A protein and the small-molecule ligand that binds it are described below.
Small molecule (SMILES): C[C@@H](O)[C@H](NC(=O)CN)C(=O)N[C@H](C(=O)N1CCC[C@H]1C(=O)N[C@@H](CO)C(=O)N1CCC[C@H]1C=O)[C@@H](C)O

Binding-site contacts:
Ligand atom C contacts residue UDP1 of chain 1.D at 3.7 Å.
Ligand atom N contacts residue GLY247 of chain 1.A at 3.0 Å (h-bond).
Ligand atom CA contacts residue PHE344 of chain 1.A at 4.0 Å (hydrophobic).
Ligand atom N contacts residue UDP1 of chain 1.D at 2.7 Å (h-bond).
Ligand atom CA contacts residue A2G1 of chain 1.G at 3.8 Å.
Ligand atom CA contacts residue A2G1 of chain 1.G at 4.2 Å.
Ligand atom C contacts residue GLY247 of chain 1.A at 4.0 Å.
Ligand atom CA contacts residue PHE344 of chain 1.A at 4.2 Å (hydrophobic).
Ligand atom OG1 contacts residue A2G1 of chain 1.G at 1.5 Å.
Ligand atom CB contacts residue GLU260 of chain 1.A at 3.9 Å.
Ligand atom OG contacts residue GLY247 of chain 1.A at 2.6 Å (h-bond).
Ligand atom CB contacts residue SER262 of chain 1.A at 3.3 Å.
Ligand atom OG1 contacts residue GLU260 of chain 1.A at 3.1 Å (salt-bridge).
Ligand atom CD contacts residue PHE344 of chain 1.A at 3.7 Å (hydrophobic).
Ligand atom O contacts residue ILE248 of chain 1.A at 4.1 Å.
Ligand atom CA contacts residue TRP314 of chain 1.A at 3.5 Å (hydrophobic).
Ligand atom O contacts residue GLY247 of chain 1.A at 4.2 Å.
Ligand atom CG2 contacts residue PHE344 of chain 1.A at 3.9 Å (hydrophobic).
Ligand atom CG2 contacts residue ILE248 of chain 1.A at 3.8 Å (hydrophobic).
Ligand atom C contacts residue TRP314 of chain 1.A at 3.9 Å (hydrophobic).
Ligand atom N contacts residue TRP314 of chain 1.A at 3.8 Å.
Ligand atom CA contacts residue UDP1 of chain 1.D at 3.5 Å.
Ligand atom CG2 contacts residue A2G1 of chain 1.G at 3.6 Å.
Ligand atom O contacts residue A2G1 of chain 1.G at 3.5 Å.
Ligand atom CB contacts residue UDP1 of chain 1.D at 3.1 Å.
Ligand atom OG1 contacts residue ALA290 of chain 1.A at 3.8 Å.
Ligand atom N contacts residue PHE344 of chain 1.A at 3.7 Å.
Ligand atom CB contacts residue GLY247 of chain 1.A at 4.0 Å.
Ligand atom CA contacts residue UDP1 of chain 1.D at 3.8 Å.
Ligand atom OG1 contacts residue UDP1 of chain 1.D at 2.9 Å (h-bond).
Ligand atom CB contacts residue A2G1 of chain 1.G at 2.9 Å.
Ligand atom C contacts residue A2G1 of chain 1.G at 3.6 Å.
Ligand atom CB contacts residue GLY247 of chain 1.A at 3.4 Å.
Ligand atom O contacts residue A2G1 of chain 1.G at 3.3 Å (h-bond).
Ligand atom CA contacts residue GLY247 of chain 1.A at 3.7 Å.
Ligand atom CG2 contacts residue GLU260 of chain 1.A at 3.8 Å.
Ligand atom CG contacts residue PHE344 of chain 1.A at 4.2 Å (hydrophobic).
Ligand atom CA contacts residue GLY247 of chain 1.A at 4.0 Å.
Ligand atom O contacts residue PHE344 of chain 1.A at 3.7 Å.
Ligand atom C contacts residue PHE344 of chain 1.A at 3.9 Å (hydrophobic).

Sequence of chain 1.A:
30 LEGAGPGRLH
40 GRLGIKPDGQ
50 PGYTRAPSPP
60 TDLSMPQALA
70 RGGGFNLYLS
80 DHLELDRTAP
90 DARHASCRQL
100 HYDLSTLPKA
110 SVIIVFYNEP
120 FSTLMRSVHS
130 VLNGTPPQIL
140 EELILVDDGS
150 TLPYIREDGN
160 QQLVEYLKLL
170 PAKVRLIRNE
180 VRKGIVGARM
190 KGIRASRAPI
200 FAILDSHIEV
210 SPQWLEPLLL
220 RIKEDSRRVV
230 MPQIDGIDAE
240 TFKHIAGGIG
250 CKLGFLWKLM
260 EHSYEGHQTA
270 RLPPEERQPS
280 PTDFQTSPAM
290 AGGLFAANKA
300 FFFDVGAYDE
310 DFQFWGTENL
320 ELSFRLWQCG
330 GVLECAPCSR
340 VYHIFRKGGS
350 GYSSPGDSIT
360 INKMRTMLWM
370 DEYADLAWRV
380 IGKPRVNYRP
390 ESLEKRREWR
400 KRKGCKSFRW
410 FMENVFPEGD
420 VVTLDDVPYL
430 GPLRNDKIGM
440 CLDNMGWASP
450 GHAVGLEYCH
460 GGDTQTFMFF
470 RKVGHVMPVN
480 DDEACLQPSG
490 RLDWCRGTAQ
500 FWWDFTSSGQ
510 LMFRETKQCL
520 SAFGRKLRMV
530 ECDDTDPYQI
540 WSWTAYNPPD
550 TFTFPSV